Binding-site contacts:
Ligand atom O3 contacts residue THR325 of chain 1.A at 3.5 Å (h-bond).
Ligand atom C7 contacts residue THR325 of chain 1.A at 3.7 Å.
Ligand atom C3 contacts residue GLY324 of chain 1.A at 3.5 Å.
Ligand atom C2 contacts residue GLY324 of chain 1.A at 3.5 Å.
Ligand atom C7 contacts residue GLY324 of chain 1.A at 4.2 Å.
Ligand atom O7 contacts residue ASN359 of chain 1.A at 3.4 Å (h-bond).
Ligand atom N2 contacts residue THR358 of chain 1.A at 3.9 Å.
Ligand atom O5 contacts residue ASN359 of chain 1.A at 2.3 Å (h-bond).
Ligand atom C8 contacts residue THR358 of chain 1.A at 3.7 Å.
Ligand atom C8 contacts residue SER327 of chain 1.A at 3.4 Å.
Ligand atom C5 contacts residue ASN359 of chain 1.A at 3.6 Å.
Ligand atom O3 contacts residue GLY324 of chain 1.A at 4.3 Å.
Ligand atom C8 contacts residue GLU326 of chain 1.A at 3.6 Å.
Ligand atom C7 contacts residue THR358 of chain 1.A at 4.0 Å.
Ligand atom C2 contacts residue ASN359 of chain 1.A at 2.5 Å.
Ligand atom C1 contacts residue GLY324 of chain 1.A at 3.4 Å.
Ligand atom C7 contacts residue ASN359 of chain 1.A at 3.5 Å.
Ligand atom N2 contacts residue ASN359 of chain 1.A at 3.0 Å (h-bond).
Ligand atom C8 contacts residue THR325 of chain 1.A at 3.2 Å.
Ligand atom C2 contacts residue THR325 of chain 1.A at 4.2 Å.
Ligand atom C3 contacts residue ASN359 of chain 1.A at 3.8 Å.
Ligand atom C3 contacts residue THR325 of chain 1.A at 4.0 Å.
Ligand atom O5 contacts residue SER323 of chain 1.A at 4.5 Å.
Ligand atom C4 contacts residue ASN359 of chain 1.A at 4.2 Å.
Ligand atom C1 contacts residue SER323 of chain 1.A at 4.3 Å.
Ligand atom C1 contacts residue ASN359 of chain 1.A at 1.4 Å.
Ligand atom N2 contacts residue GLY324 of chain 1.A at 3.1 Å (h-bond).
Ligand atom N2 contacts residue THR325 of chain 1.A at 3.2 Å (h-bond).

Sequence of chain 1.A:
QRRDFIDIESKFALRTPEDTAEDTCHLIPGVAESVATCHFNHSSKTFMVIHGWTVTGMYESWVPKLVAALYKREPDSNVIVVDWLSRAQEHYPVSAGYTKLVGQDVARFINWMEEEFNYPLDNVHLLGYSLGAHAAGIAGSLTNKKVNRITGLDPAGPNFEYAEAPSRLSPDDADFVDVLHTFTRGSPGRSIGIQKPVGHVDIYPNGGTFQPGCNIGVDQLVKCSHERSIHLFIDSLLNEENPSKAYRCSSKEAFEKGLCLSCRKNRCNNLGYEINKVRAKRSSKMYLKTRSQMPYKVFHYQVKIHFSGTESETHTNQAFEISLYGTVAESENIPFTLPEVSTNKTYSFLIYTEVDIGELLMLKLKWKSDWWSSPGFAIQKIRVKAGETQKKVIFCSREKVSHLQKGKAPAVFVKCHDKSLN

The protein below binds the small molecule below.
Small molecule (SMILES): CC(=O)N[C@@H]1[C@@H](O)[C@H](O)[C@@H](CO)O[C@H]1O